Sequence of chain 1.A:
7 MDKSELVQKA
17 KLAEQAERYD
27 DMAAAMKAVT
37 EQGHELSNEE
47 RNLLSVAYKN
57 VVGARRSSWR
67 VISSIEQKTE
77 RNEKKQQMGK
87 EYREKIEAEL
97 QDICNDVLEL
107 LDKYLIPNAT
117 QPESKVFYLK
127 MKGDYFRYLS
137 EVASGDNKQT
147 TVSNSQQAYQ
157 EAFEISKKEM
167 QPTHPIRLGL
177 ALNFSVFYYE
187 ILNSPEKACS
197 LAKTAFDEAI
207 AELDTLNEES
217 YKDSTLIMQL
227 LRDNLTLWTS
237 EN

A protein and the small-molecule ligand that binds it are described below.
Small molecule (SMILES): CC(C)C[C@H](NC(=O)[C@H](CC(=O)O)NC(=O)[C@H](C)NC(=O)[C@@H]1CCCN1C(=O)[C@H](CS)NC(=O)[C@H](COP(=O)(O)O)NC(=O)[C@H](CO)NC(=O)[C@H](CO)NC(=O)[C@@H](NC(=O)[C@@H](NC(=O)CN)C(C)C)[C@@H](C)O)C(=O)N[C@H](C(=O)N[C@@H](CCC(N)=O)C(=O)O)[C@@H](C)O

Binding-site contacts:
Ligand atom CA contacts residue ASP219 of chain 1.A at 3.5 Å.
Ligand atom CB contacts residue ASN179 of chain 1.A at 3.3 Å.
Ligand atom C contacts residue LEU178 of chain 1.A at 3.5 Å (hydrophobic).
Ligand atom O1P contacts residue LYS55 of chain 1.A at 2.6 Å (salt-bridge).
Ligand atom CA contacts residue ASN230 of chain 1.A at 3.6 Å.
Ligand atom OE1 contacts residue ASN44 of chain 1.A at 3.3 Å (h-bond).
Ligand atom C contacts residue ASN179 of chain 1.A at 3.6 Å.
Ligand atom O3P contacts residue ARG133 of chain 1.A at 2.9 Å (salt-bridge).
Ligand atom NE2 contacts residue ASN48 of chain 1.A at 3.3 Å (h-bond).
Ligand atom CA contacts residue ASN48 of chain 1.A at 3.5 Å.
Ligand atom O1P contacts residue ARG62 of chain 1.A at 2.8 Å (salt-bridge).
Ligand atom OG1 contacts residue GLU215 of chain 1.A at 3.4 Å (salt-bridge).
Ligand atom O2P contacts residue ARG133 of chain 1.A at 2.8 Å (salt-bridge).
Ligand atom N contacts residue ASN230 of chain 1.A at 2.8 Å (h-bond).
Ligand atom N contacts residue ASN48 of chain 1.A at 3.0 Å (h-bond).
Ligand atom CA contacts residue GLU119 of chain 1.A at 3.2 Å.
Ligand atom O contacts residue SER51 of chain 1.A at 2.7 Å (h-bond).
Ligand atom SG contacts residue GLY175 of chain 1.A at 3.5 Å.
Ligand atom CG2 contacts residue ASP219 of chain 1.A at 3.3 Å.
Ligand atom P contacts residue LYS55 of chain 1.A at 3.6 Å.
Ligand atom O3P contacts residue ARG62 of chain 1.A at 2.9 Å (salt-bridge).
Ligand atom CG2 contacts residue GLU215 of chain 1.A at 3.5 Å.
Ligand atom N contacts residue ASP219 of chain 1.A at 3.0 Å (salt-bridge).
Ligand atom O contacts residue ASN230 of chain 1.A at 2.9 Å (h-bond).
Ligand atom OE1 contacts residue ARG47 of chain 1.A at 2.7 Å (salt-bridge).
Ligand atom O2P contacts residue TYR134 of chain 1.A at 2.6 Å (h-bond).
Ligand atom C contacts residue GLU119 of chain 1.A at 3.1 Å.
Ligand atom O contacts residue VAL182 of chain 1.A at 3.3 Å.
Ligand atom CB contacts residue ASN179 of chain 1.A at 3.3 Å.
Ligand atom OG contacts residue GLU186 of chain 1.A at 2.6 Å (salt-bridge).
Ligand atom OG contacts residue TRP234 of chain 1.A at 2.9 Å (h-bond).
Ligand atom CB contacts residue GLU186 of chain 1.A at 3.6 Å.
Ligand atom O2P contacts residue LYS55 of chain 1.A at 3.4 Å (salt-bridge).
Ligand atom N contacts residue ASN179 of chain 1.A at 2.8 Å (h-bond).
Ligand atom O contacts residue ASN48 of chain 1.A at 3.0 Å (h-bond).
Ligand atom CA contacts residue ASN179 of chain 1.A at 3.5 Å.
Ligand atom OXT contacts residue GLU119 of chain 1.A at 2.6 Å (salt-bridge).
Ligand atom NE2 contacts residue ASN44 of chain 1.A at 3.2 Å (h-bond).
Ligand atom N contacts residue LEU178 of chain 1.A at 3.4 Å.
Ligand atom CB contacts residue GLU119 of chain 1.A at 3.3 Å.